Binding-site contacts:
Ligand atom O7 contacts residue ASN59 of chain 1.C at 3.7 Å.
Ligand atom C1 contacts residue ASN59 of chain 1.C at 1.5 Å.
Ligand atom C4 contacts residue ASN59 of chain 1.C at 4.3 Å.
Ligand atom O6 contacts residue ARG69 of chain 1.C at 4.4 Å.
Ligand atom C8 contacts residue ASN59 of chain 1.C at 4.3 Å.
Ligand atom C5 contacts residue ASN59 of chain 1.C at 3.7 Å.
Ligand atom C3 contacts residue ASN59 of chain 1.C at 3.9 Å.
Ligand atom O6 contacts residue SER92 of chain 1.C at 3.5 Å (h-bond).
Ligand atom N2 contacts residue ASN59 of chain 1.C at 2.7 Å (h-bond).
Ligand atom C7 contacts residue ASN59 of chain 1.C at 3.2 Å.
Ligand atom C2 contacts residue ASN59 of chain 1.C at 2.5 Å.
Ligand atom O5 contacts residue ASN59 of chain 1.C at 2.4 Å (h-bond).

Sequence of chain 1.C:
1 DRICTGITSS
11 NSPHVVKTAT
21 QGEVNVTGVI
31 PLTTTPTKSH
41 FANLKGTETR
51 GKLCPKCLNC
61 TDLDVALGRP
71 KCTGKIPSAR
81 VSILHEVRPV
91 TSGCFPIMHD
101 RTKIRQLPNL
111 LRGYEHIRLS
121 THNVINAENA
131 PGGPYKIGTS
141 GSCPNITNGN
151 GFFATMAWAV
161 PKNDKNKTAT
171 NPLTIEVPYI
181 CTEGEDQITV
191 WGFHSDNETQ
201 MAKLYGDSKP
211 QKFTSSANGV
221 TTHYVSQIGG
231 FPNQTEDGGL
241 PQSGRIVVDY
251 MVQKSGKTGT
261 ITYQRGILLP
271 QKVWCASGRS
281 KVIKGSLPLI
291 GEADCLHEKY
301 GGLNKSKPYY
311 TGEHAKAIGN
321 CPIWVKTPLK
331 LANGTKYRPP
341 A

A small-molecule ligand and the protein it binds are described below.
Small molecule (SMILES): CC(=O)N[C@@H]1[C@@H](O)[C@H](O)[C@@H](CO)O[C@H]1O